This protein binds this small molecule.
Small molecule (SMILES): C[C@@H](O)[C@@H](C)O

Sequence of chain 1.B:
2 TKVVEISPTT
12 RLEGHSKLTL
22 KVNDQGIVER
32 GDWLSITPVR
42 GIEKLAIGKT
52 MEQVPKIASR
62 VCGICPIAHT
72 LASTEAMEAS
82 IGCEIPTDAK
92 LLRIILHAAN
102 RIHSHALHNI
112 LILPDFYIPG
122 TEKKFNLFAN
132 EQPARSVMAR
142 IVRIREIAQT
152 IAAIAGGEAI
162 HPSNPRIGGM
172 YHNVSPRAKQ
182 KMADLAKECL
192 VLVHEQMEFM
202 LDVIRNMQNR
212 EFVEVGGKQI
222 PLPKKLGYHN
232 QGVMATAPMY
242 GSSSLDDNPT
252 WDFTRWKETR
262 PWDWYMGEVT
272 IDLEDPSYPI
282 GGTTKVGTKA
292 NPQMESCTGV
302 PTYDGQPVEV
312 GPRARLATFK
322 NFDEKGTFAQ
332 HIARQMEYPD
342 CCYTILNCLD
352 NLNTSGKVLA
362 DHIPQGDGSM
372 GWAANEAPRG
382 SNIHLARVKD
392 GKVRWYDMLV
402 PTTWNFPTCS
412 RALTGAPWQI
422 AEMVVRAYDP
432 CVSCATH

Sequence of chain 1.A:
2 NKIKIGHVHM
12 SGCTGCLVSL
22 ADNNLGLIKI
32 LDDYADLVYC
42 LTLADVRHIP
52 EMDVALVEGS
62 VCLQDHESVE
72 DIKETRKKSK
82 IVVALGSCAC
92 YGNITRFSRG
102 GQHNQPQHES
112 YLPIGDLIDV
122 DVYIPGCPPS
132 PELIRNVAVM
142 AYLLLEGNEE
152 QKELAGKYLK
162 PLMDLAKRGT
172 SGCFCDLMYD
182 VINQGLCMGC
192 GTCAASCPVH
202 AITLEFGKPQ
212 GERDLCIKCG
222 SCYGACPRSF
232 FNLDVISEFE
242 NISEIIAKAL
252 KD

Sequence of chain 1.C:
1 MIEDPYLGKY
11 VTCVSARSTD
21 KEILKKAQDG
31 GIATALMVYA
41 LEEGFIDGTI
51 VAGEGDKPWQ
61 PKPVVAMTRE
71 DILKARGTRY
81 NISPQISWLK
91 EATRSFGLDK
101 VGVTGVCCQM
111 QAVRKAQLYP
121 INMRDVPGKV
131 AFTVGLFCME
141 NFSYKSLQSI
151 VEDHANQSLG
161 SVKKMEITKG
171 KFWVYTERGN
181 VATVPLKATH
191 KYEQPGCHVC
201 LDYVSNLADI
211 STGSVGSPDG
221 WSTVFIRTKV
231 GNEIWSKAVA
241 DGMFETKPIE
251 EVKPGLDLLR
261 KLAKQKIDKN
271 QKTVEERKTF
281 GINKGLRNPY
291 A

Binding-site contacts:
Ligand atom C4 contacts residue ASN24 of chain 1.A at 3.9 Å.
Ligand atom C1 contacts residue ASP23 of chain 1.A at 4.5 Å.
Ligand atom C2 contacts residue GLU133 of chain 1.A at 4.0 Å.
Ligand atom C4 contacts residue PRO132 of chain 1.A at 4.0 Å (hydrophobic).
Ligand atom O5 contacts residue ASP23 of chain 1.A at 4.1 Å.
Ligand atom O5 contacts residue ASP125 of chain 1.C at 4.3 Å.
Ligand atom O5 contacts residue GLU133 of chain 1.A at 3.7 Å.
Ligand atom C4 contacts residue ASP23 of chain 1.A at 3.3 Å.
Ligand atom O5 contacts residue PRO132 of chain 1.A at 4.3 Å.
Ligand atom O5 contacts residue ARG124 of chain 1.C at 4.2 Å.
Ligand atom C3 contacts residue ASP23 of chain 1.A at 4.5 Å.
Ligand atom C1 contacts residue ASP125 of chain 1.C at 4.2 Å.
Ligand atom C3 contacts residue GLU133 of chain 1.A at 4.0 Å.
Ligand atom C1 contacts residue ASN25 of chain 1.A at 4.1 Å.
Ligand atom C2 contacts residue ASP125 of chain 1.C at 3.9 Å.
Ligand atom C1 contacts residue GLU147 of chain 1.B at 4.2 Å.